Binding-site contacts:
Ligand atom N1 contacts residue PHE383 of chain 1.A at 3.3 Å.
Ligand atom C8 contacts residue GLY550 of chain 1.B at 3.6 Å.
Ligand atom C contacts residue PHE383 of chain 1.A at 3.4 Å (hydrophobic).
Ligand atom C4 contacts residue THR552 of chain 1.B at 3.5 Å.
Ligand atom C contacts residue THR552 of chain 1.B at 3.8 Å.
Ligand atom C16 contacts residue PHE383 of chain 1.A at 3.5 Å (hydrophobic).
Ligand atom C4 contacts residue ASP523 of chain 1.B at 3.7 Å.
Ligand atom C11 contacts residue ILE327 of chain 1.A at 3.4 Å (hydrophobic).
Ligand atom N contacts residue ASP521 of chain 1.B at 2.7 Å (salt-bridge).
Ligand atom C6 contacts residue THR552 of chain 1.B at 3.7 Å.
Ligand atom N contacts residue ASP523 of chain 1.B at 3.8 Å.
Ligand atom C4 contacts residue PHE383 of chain 1.A at 3.6 Å (hydrophobic).
Ligand atom C1 contacts residue ASP521 of chain 1.B at 3.5 Å.
Ligand atom C3 contacts residue PHE383 of chain 1.A at 3.5 Å (hydrophobic).
Ligand atom C1 contacts residue ASP523 of chain 1.B at 3.8 Å.
Ligand atom O contacts residue TYR326 of chain 1.A at 3.2 Å.
Ligand atom C8 contacts residue PHE324 of chain 1.A at 3.6 Å (hydrophobic).
Ligand atom C contacts residue ASP521 of chain 1.B at 3.4 Å.
Ligand atom N2 contacts residue VAL551 of chain 1.B at 3.8 Å.
Ligand atom C15 contacts residue PHE383 of chain 1.A at 3.9 Å (hydrophobic).
Ligand atom O contacts residue GLY550 of chain 1.B at 3.3 Å (h-bond).
Ligand atom C9 contacts residue VAL356 of chain 1.A at 3.7 Å (hydrophobic).
Ligand atom C11 contacts residue TYR326 of chain 1.A at 3.5 Å (hydrophobic).
Ligand atom C14 contacts residue TYR331 of chain 1.A at 3.6 Å (hydrophobic).
Ligand atom C7 contacts residue GLY550 of chain 1.B at 3.7 Å.
Ligand atom C16 contacts residue ASP521 of chain 1.B at 3.6 Å.
Ligand atom N contacts residue VAL551 of chain 1.B at 3.8 Å.
Ligand atom C13 contacts residue PHE383 of chain 1.A at 3.9 Å (hydrophobic).
Ligand atom C6 contacts residue TYR326 of chain 1.A at 3.6 Å (hydrophobic).
Ligand atom C11 contacts residue GLY329 of chain 1.A at 3.6 Å.
Ligand atom N2 contacts residue THR552 of chain 1.B at 3.0 Å (h-bond).
Ligand atom C2 contacts residue PHE383 of chain 1.A at 3.6 Å (hydrophobic).
Ligand atom N1 contacts residue ASP523 of chain 1.B at 3.6 Å (salt-bridge).
Ligand atom N1 contacts residue ASP521 of chain 1.B at 2.6 Å (salt-bridge).
Ligand atom C contacts residue ASP523 of chain 1.B at 3.5 Å.
Ligand atom N contacts residue THR552 of chain 1.B at 3.2 Å (h-bond).
Ligand atom C1 contacts residue PHE383 of chain 1.A at 3.4 Å (hydrophobic).
Ligand atom C3 contacts residue ASP523 of chain 1.B at 3.9 Å.
Ligand atom C11 contacts residue SER330 of chain 1.A at 3.7 Å.
Ligand atom C5 contacts residue THR552 of chain 1.B at 3.8 Å.

Sequence of chain 1.B:
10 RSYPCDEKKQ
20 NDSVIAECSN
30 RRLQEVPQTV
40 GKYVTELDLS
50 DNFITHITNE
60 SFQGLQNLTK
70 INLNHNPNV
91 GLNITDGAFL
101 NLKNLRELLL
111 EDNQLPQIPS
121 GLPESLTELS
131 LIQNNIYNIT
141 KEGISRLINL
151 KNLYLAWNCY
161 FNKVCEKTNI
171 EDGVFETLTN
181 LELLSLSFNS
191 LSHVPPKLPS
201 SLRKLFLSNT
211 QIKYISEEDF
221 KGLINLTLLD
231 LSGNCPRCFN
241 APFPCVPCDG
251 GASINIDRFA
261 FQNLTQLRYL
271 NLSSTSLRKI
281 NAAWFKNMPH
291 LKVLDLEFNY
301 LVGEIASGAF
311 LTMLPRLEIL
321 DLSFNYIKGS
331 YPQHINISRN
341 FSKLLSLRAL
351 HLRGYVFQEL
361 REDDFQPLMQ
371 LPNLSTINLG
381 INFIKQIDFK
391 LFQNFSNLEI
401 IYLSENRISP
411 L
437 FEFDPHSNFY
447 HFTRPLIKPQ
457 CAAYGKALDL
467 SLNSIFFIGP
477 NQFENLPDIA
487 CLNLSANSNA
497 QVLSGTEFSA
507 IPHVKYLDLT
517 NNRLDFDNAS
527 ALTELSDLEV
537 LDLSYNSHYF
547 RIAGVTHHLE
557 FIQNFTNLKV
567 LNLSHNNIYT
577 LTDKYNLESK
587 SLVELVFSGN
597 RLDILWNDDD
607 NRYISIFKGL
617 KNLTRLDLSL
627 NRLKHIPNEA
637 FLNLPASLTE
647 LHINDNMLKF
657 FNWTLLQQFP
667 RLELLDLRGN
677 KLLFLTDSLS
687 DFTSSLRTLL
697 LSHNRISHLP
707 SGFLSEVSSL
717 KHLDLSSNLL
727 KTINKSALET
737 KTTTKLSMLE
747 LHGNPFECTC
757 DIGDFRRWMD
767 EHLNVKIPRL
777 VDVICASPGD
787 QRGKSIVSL

Sequence of chain 1.A:
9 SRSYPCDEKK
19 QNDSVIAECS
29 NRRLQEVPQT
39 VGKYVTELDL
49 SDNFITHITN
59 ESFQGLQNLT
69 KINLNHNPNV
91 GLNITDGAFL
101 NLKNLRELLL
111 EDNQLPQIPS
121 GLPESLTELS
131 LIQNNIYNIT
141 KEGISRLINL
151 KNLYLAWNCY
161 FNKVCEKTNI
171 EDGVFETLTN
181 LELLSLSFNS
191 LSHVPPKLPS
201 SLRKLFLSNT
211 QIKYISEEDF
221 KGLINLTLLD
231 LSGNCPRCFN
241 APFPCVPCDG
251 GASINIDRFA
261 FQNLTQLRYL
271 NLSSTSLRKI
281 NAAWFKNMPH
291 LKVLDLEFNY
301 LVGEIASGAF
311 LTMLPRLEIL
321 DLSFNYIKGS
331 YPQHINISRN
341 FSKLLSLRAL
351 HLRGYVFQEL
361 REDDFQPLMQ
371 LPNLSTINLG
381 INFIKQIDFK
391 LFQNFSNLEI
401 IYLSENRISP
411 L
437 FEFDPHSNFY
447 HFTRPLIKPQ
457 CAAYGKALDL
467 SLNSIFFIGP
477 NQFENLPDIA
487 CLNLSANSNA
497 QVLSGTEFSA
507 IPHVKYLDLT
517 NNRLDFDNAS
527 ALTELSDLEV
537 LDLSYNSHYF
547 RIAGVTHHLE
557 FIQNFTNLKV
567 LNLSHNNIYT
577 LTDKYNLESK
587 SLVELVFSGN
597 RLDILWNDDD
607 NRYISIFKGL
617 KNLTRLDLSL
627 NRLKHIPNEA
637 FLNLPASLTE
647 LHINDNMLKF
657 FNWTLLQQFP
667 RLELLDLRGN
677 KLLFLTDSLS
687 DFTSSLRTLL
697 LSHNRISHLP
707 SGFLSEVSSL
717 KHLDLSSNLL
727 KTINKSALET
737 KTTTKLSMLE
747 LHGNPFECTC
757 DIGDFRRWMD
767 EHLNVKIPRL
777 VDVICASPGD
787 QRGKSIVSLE

The protein below binds the small molecule below.
Small molecule (SMILES): CCOCc1nc2c(N)nc3ccccc3c2n1CC(C)(C)O